Sequence of chain 1.F:
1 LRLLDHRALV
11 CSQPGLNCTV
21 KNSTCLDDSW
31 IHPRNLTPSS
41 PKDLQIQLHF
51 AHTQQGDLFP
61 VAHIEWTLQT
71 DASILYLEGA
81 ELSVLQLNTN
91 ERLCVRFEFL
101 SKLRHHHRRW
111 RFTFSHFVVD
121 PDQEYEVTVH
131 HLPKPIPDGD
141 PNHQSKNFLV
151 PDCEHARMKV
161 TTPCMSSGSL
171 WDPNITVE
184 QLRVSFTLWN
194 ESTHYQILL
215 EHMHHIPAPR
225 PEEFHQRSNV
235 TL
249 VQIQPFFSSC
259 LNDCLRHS

The small molecule below binds the protein below.
Small molecule (SMILES): CC(=O)N[C@@H]1[C@@H](O)[C@H](O)[C@@H](CO)O[C@H]1O

Binding-site contacts:
Ligand atom C4 contacts residue HIS6 of chain 1.F at 4.4 Å.
Ligand atom O7 contacts residue ASN22 of chain 1.F at 3.4 Å (h-bond).
Ligand atom C5 contacts residue ASN22 of chain 1.F at 3.7 Å.
Ligand atom C2 contacts residue ASN22 of chain 1.F at 2.5 Å.
Ligand atom C4 contacts residue ASN22 of chain 1.F at 4.2 Å.
Ligand atom C5 contacts residue HIS6 of chain 1.F at 4.2 Å.
Ligand atom O5 contacts residue ASN22 of chain 1.F at 2.4 Å (h-bond).
Ligand atom C6 contacts residue HIS6 of chain 1.F at 4.2 Å.
Ligand atom C3 contacts residue ASN22 of chain 1.F at 3.8 Å.
Ligand atom N2 contacts residue ASN22 of chain 1.F at 2.9 Å (h-bond).
Ligand atom C8 contacts residue ASN22 of chain 1.F at 4.5 Å.
Ligand atom C1 contacts residue ASN22 of chain 1.F at 1.4 Å.
Ligand atom C7 contacts residue ASN22 of chain 1.F at 3.4 Å.
Ligand atom O4 contacts residue HIS6 of chain 1.F at 3.5 Å.